Sequence of chain 2.A:
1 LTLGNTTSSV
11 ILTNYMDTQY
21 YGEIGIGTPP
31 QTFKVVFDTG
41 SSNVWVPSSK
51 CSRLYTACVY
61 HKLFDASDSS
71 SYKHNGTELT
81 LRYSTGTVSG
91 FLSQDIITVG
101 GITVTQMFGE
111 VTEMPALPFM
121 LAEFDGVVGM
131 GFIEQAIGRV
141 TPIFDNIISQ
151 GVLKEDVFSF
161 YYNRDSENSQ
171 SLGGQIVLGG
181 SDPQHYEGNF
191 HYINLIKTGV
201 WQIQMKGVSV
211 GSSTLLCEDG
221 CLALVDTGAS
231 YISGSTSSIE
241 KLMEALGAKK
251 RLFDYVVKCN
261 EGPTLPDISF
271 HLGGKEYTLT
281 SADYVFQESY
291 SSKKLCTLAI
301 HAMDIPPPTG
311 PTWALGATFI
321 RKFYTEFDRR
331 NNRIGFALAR

Binding-site contacts:
Ligand atom C18 contacts residue ASP38 of chain 2.A at 3.5 Å.
Ligand atom C24 contacts residue ARG82 of chain 2.A at 3.4 Å.
Ligand atom C15 contacts residue VAL36 of chain 2.A at 3.5 Å (hydrophobic).
Ligand atom C33 contacts residue ARG82 of chain 2.A at 3.2 Å.
Ligand atom C15 contacts residue GLY228 of chain 2.A at 3.8 Å.
Ligand atom N26 contacts residue ASP38 of chain 2.A at 2.9 Å (salt-bridge).
Ligand atom C15 contacts residue ASP38 of chain 2.A at 3.7 Å.
Ligand atom C17 contacts residue ASP38 of chain 2.A at 3.3 Å.
Ligand atom C5 contacts residue GLN19 of chain 2.A at 3.7 Å.
Ligand atom C31 contacts residue ILE305 of chain 2.A at 3.8 Å (hydrophobic).
Ligand atom O27 contacts residue SER41 of chain 2.A at 3.5 Å (h-bond).
Ligand atom C24 contacts residue TYR83 of chain 2.A at 3.5 Å (hydrophobic).
Ligand atom C9 contacts residue GLY228 of chain 2.A at 3.6 Å.
Ligand atom C18 contacts residue ASP226 of chain 2.A at 3.6 Å.
Ligand atom O36 contacts residue GLY40 of chain 2.A at 3.5 Å (h-bond).
Ligand atom C13 contacts residue THR85 of chain 2.A at 3.4 Å.
Ligand atom C19 contacts residue ASP38 of chain 2.A at 3.4 Å.
Ligand atom C30 contacts residue ASP226 of chain 2.A at 3.6 Å.
Ligand atom N26 contacts residue ASP226 of chain 2.A at 2.6 Å (salt-bridge).
Ligand atom C19 contacts residue TYR83 of chain 2.A at 3.6 Å (hydrophobic).
Ligand atom C12 contacts residue THR85 of chain 2.A at 3.2 Å.
Ligand atom O27 contacts residue ASP226 of chain 2.A at 3.8 Å.
Ligand atom N26 contacts residue GLY228 of chain 2.A at 3.2 Å (h-bond).
Ligand atom O29 contacts residue TYR83 of chain 2.A at 3.2 Å.
Ligand atom N23 contacts residue TYR83 of chain 2.A at 3.7 Å.
Ligand atom C15 contacts residue VAL127 of chain 2.A at 3.9 Å (hydrophobic).
Ligand atom N35 contacts residue SER41 of chain 2.A at 3.4 Å.
Ligand atom O14 contacts residue THR85 of chain 2.A at 2.8 Å (h-bond).
Ligand atom C20 contacts residue ASP226 of chain 2.A at 3.2 Å.
Ligand atom CL1 contacts residue PRO118 of chain 2.A at 3.5 Å.
Ligand atom C19 contacts residue ASP226 of chain 2.A at 3.7 Å.
Ligand atom N23 contacts residue GLY40 of chain 2.A at 3.8 Å.
Ligand atom C17 contacts residue TYR83 of chain 2.A at 3.7 Å (hydrophobic).
Ligand atom O29 contacts residue SER84 of chain 2.A at 2.9 Å (h-bond).
Ligand atom C16 contacts residue VAL127 of chain 2.A at 3.8 Å (hydrophobic).
Ligand atom N11 contacts residue GLY228 of chain 2.A at 3.8 Å.
Ligand atom C25 contacts residue ARG82 of chain 2.A at 3.8 Å.
Ligand atom O27 contacts residue ASP38 of chain 2.A at 2.4 Å (salt-bridge).
Ligand atom O27 contacts residue GLY40 of chain 2.A at 3.4 Å.
Ligand atom CL1 contacts residue PHE119 of chain 2.A at 3.3 Å.

A protein and the small-molecule ligand that binds it are described below.
Small molecule (SMILES): CC(C)[C@H](C[C@H](O)[C@@H](N)CN1CC(=O)N(c2ccccc2Cl)CC1(C)C)C(=O)NCC(C)(C)C(N)=O